The small molecule below binds the protein below.
Small molecule (SMILES): CC(=O)N[C@@H]1[C@@H](O)[C@H](O)[C@@H](CO)O[C@H]1O

Binding-site contacts:
Ligand atom C8 contacts residue ASN300 of chain 1.C at 3.8 Å.
Ligand atom C4 contacts residue ASN300 of chain 1.C at 3.2 Å.
Ligand atom C6 contacts residue ASN300 of chain 1.C at 3.2 Å.
Ligand atom O5 contacts residue ASN300 of chain 1.C at 2.6 Å (h-bond).
Ligand atom O5 contacts residue GLU299 of chain 1.C at 4.1 Å.
Ligand atom C2 contacts residue ASN300 of chain 1.C at 2.4 Å.
Ligand atom C1 contacts residue GLU299 of chain 1.C at 3.5 Å.
Ligand atom C5 contacts residue ASN300 of chain 1.C at 3.1 Å.
Ligand atom C1 contacts residue ASN300 of chain 1.C at 1.7 Å.
Ligand atom O6 contacts residue ASN300 of chain 1.C at 3.2 Å (h-bond).
Ligand atom N2 contacts residue GLU299 of chain 1.C at 4.2 Å.
Ligand atom C3 contacts residue ASN300 of chain 1.C at 3.2 Å.
Ligand atom C7 contacts residue ASN300 of chain 1.C at 4.1 Å.
Ligand atom O3 contacts residue ASN300 of chain 1.C at 3.3 Å (h-bond).
Ligand atom N2 contacts residue ASN300 of chain 1.C at 3.5 Å (h-bond).

Sequence of chain 1.C:
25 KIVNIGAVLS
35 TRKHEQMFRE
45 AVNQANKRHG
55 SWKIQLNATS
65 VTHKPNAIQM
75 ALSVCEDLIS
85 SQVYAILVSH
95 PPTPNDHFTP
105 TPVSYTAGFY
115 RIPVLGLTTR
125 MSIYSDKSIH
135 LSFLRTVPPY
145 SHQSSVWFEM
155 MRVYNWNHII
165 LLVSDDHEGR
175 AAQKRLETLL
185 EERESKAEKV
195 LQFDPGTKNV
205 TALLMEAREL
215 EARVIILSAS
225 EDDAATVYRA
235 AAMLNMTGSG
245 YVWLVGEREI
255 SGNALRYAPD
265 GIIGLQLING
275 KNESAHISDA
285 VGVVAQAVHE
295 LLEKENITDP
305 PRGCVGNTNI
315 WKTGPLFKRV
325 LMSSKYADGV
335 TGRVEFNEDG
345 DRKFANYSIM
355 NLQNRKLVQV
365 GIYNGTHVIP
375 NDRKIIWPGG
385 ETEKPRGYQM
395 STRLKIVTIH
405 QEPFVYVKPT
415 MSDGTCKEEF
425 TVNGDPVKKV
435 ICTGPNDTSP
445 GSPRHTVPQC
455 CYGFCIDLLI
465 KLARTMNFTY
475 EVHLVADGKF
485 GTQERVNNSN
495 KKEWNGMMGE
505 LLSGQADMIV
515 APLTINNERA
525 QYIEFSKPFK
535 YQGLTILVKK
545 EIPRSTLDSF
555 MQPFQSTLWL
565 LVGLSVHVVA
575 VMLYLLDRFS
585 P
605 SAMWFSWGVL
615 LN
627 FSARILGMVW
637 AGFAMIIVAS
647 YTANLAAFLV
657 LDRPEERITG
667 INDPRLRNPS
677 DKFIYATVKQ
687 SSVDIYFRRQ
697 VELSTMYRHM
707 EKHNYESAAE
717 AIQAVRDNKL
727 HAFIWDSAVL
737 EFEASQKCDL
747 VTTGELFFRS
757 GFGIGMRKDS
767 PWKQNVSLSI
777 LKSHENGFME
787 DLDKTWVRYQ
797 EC